This protein binds this small molecule.
Small molecule (SMILES): CCCCCCCC(=O)O

Sequence of chain 1.C:
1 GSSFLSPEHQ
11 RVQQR

Sequence of chain 1.F:
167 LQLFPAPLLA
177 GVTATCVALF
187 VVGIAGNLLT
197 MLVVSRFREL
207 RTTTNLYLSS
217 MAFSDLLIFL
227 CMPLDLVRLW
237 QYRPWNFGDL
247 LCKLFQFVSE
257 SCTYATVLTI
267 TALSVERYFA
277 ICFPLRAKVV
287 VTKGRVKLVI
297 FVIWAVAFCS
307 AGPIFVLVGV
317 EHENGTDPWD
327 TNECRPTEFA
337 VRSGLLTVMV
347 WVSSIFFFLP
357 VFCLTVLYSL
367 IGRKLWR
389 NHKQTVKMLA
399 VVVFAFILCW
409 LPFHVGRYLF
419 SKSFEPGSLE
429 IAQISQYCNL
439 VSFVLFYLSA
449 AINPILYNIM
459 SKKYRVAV

Binding-site contacts:
Ligand atom C1 contacts residue SER2 of chain 1.C at 3.5 Å.
Ligand atom O1 contacts residue GLN252 of chain 1.F at 3.3 Å (h-bond).
Ligand atom O1 contacts residue SER2 of chain 1.C at 3.6 Å (h-bond).
Ligand atom C8 contacts residue ARG415 of chain 1.F at 4.2 Å.
Ligand atom C4 contacts residue GLU256 of chain 1.F at 3.8 Å.
Ligand atom C8 contacts residue VAL344 of chain 1.F at 3.7 Å (hydrophobic).
Ligand atom O1 contacts residue GLY1 of chain 1.C at 4.3 Å.
Ligand atom C3 contacts residue ARG415 of chain 1.F at 4.1 Å.
Ligand atom C8 contacts residue SER306 of chain 1.F at 4.4 Å.
Ligand atom C4 contacts residue ILE310 of chain 1.F at 3.9 Å (hydrophobic).
Ligand atom C1 contacts residue GLY1 of chain 1.C at 3.6 Å.
Ligand atom C7 contacts residue MET345 of chain 1.F at 3.5 Å (hydrophobic).
Ligand atom C3 contacts residue GLY1 of chain 1.C at 3.7 Å.
Ligand atom C5 contacts residue ILE310 of chain 1.F at 4.1 Å (hydrophobic).
Ligand atom C8 contacts residue GLU256 of chain 1.F at 3.9 Å.
Ligand atom C7 contacts residue ILE310 of chain 1.F at 3.9 Å (hydrophobic).
Ligand atom C8 contacts residue TYR260 of chain 1.F at 3.6 Å (hydrophobic).
Ligand atom C6 contacts residue VAL344 of chain 1.F at 4.2 Å (hydrophobic).
Ligand atom C5 contacts residue MET345 of chain 1.F at 3.6 Å (hydrophobic).
Ligand atom C7 contacts residue VAL344 of chain 1.F at 3.4 Å (hydrophobic).
Ligand atom C7 contacts residue ARG415 of chain 1.F at 3.1 Å.
Ligand atom C7 contacts residue TYR260 of chain 1.F at 4.2 Å (hydrophobic).
Ligand atom O1 contacts residue SER3 of chain 1.C at 2.0 Å (h-bond).
Ligand atom O1 contacts residue ARG234 of chain 1.F at 4.3 Å.
Ligand atom C4 contacts residue ARG415 of chain 1.F at 3.5 Å.
Ligand atom C7 contacts residue GLU256 of chain 1.F at 4.0 Å.
Ligand atom C5 contacts residue ARG415 of chain 1.F at 3.7 Å.
Ligand atom C2 contacts residue SER3 of chain 1.C at 2.6 Å.
Ligand atom C1 contacts residue GLN252 of chain 1.F at 3.7 Å.
Ligand atom C1 contacts residue SER3 of chain 1.C at 1.4 Å.
Ligand atom C3 contacts residue SER3 of chain 1.C at 2.9 Å.
Ligand atom C6 contacts residue ARG415 of chain 1.F at 4.0 Å.
Ligand atom C4 contacts residue GLY1 of chain 1.C at 4.3 Å.
Ligand atom C8 contacts residue ILE310 of chain 1.F at 3.6 Å (hydrophobic).
Ligand atom C6 contacts residue ILE310 of chain 1.F at 3.2 Å (hydrophobic).
Ligand atom C2 contacts residue GLN252 of chain 1.F at 3.5 Å.
Ligand atom C6 contacts residue MET345 of chain 1.F at 3.6 Å (hydrophobic).
Ligand atom C2 contacts residue GLY1 of chain 1.C at 3.3 Å.
Ligand atom C4 contacts residue SER3 of chain 1.C at 4.4 Å.
Ligand atom C2 contacts residue SER2 of chain 1.C at 4.5 Å.